Sequence of chain 1.A:
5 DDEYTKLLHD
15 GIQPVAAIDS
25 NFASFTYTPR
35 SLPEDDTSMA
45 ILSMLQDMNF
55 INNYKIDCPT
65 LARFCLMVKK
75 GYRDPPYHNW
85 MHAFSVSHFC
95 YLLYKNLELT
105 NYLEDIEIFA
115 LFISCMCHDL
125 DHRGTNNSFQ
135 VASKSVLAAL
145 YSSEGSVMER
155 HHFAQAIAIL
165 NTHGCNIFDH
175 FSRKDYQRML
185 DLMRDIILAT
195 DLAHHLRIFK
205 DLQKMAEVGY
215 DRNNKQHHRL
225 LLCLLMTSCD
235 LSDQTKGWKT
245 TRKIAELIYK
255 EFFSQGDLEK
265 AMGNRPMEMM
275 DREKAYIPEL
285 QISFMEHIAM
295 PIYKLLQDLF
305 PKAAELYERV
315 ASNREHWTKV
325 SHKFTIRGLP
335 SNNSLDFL

A protein and the small-molecule ligand that binds it are described below.
Small molecule (SMILES): Cc1ncn(-c2nc3c(C(=O)N[C@@H](c4ccc(OC(F)(F)F)cc4)C(C)(C)O)cnn3cc2C)n1

Binding-site contacts:
Ligand atom C9 contacts residue PHE288 of chain 1.A at 3.5 Å (hydrophobic).
Ligand atom C17 contacts residue PHE288 of chain 1.A at 3.8 Å (hydrophobic).
Ligand atom O18 contacts residue LEU235 of chain 1.A at 3.5 Å.
Ligand atom C16 contacts residue LEU284 of chain 1.A at 3.3 Å (hydrophobic).
Ligand atom C11 contacts residue PHE288 of chain 1.A at 3.5 Å (hydrophobic).
Ligand atom F30 contacts residue THR231 of chain 1.A at 3.2 Å.
Ligand atom C10 contacts residue PHE288 of chain 1.A at 3.3 Å (hydrophobic).
Ligand atom N6 contacts residue MET273 of chain 1.A at 3.5 Å (h-bond).
Ligand atom C32 contacts residue ASP234 of chain 1.A at 3.7 Å.
Ligand atom F29 contacts residue HIS199 of chain 1.A at 3.1 Å.
Ligand atom C14 contacts residue GLN285 of chain 1.A at 3.5 Å.
Ligand atom O26 contacts residue LEU196 of chain 1.A at 3.5 Å.
Ligand atom N8 contacts residue PHE288 of chain 1.A at 3.4 Å.
Ligand atom C31 contacts residue ASP234 of chain 1.A at 3.5 Å.
Ligand atom N5 contacts residue MET273 of chain 1.A at 3.8 Å.
Ligand atom C16 contacts residue TYR253 of chain 1.A at 3.6 Å (hydrophobic).
Ligand atom F30 contacts residue LEU235 of chain 1.A at 3.8 Å.
Ligand atom N3 contacts residue MET273 of chain 1.A at 3.5 Å.
Ligand atom C11 contacts residue ILE252 of chain 1.A at 3.8 Å (hydrophobic).
Ligand atom C31 contacts residue THR194 of chain 1.A at 3.5 Å.
Ligand atom C14 contacts residue TYR253 of chain 1.A at 3.8 Å (hydrophobic).
Ligand atom C34 contacts residue PHE256 of chain 1.A at 3.8 Å (hydrophobic).
Ligand atom C4 contacts residue MET273 of chain 1.A at 3.7 Å (hydrophobic).
Ligand atom C15 contacts residue PHE288 of chain 1.A at 3.4 Å (hydrophobic).
Ligand atom F28 contacts residue LEU196 of chain 1.A at 3.5 Å.
Ligand atom F28 contacts residue ILE296 of chain 1.A at 3.4 Å.
Ligand atom N13 contacts residue PHE288 of chain 1.A at 3.4 Å.
Ligand atom C14 contacts residue PHE288 of chain 1.A at 3.5 Å (hydrophobic).
Ligand atom F29 contacts residue THR231 of chain 1.A at 3.1 Å.
Ligand atom C7 contacts residue PHE288 of chain 1.A at 3.5 Å (hydrophobic).
Ligand atom C34 contacts residue ILE252 of chain 1.A at 3.7 Å (hydrophobic).
Ligand atom C16 contacts residue PHE288 of chain 1.A at 3.6 Å (hydrophobic).
Ligand atom C22 contacts residue LEU235 of chain 1.A at 3.8 Å (hydrophobic).
Ligand atom C11 contacts residue GLN238 of chain 1.A at 3.6 Å.
Ligand atom C34 contacts residue HIS82 of chain 1.A at 3.7 Å.
Ligand atom O26 contacts residue THR194 of chain 1.A at 3.8 Å.
Ligand atom N12 contacts residue PHE288 of chain 1.A at 3.4 Å.
Ligand atom F28 contacts residue ILE292 of chain 1.A at 3.3 Å.
Ligand atom F28 contacts residue LEU235 of chain 1.A at 3.6 Å.
Ligand atom C2 contacts residue MET273 of chain 1.A at 3.5 Å (hydrophobic).